Binding-site contacts:
Ligand atom C1 contacts residue ASN114 of chain 1.F at 1.4 Å.
Ligand atom C6 contacts residue ASN114 of chain 1.F at 4.3 Å.
Ligand atom C7 contacts residue ASN114 of chain 1.F at 3.4 Å.
Ligand atom C4 contacts residue ASN114 of chain 1.F at 4.1 Å.
Ligand atom C3 contacts residue ASN114 of chain 1.F at 3.8 Å.
Ligand atom O6 contacts residue ASN114 of chain 1.F at 4.3 Å.
Ligand atom N2 contacts residue ASN114 of chain 1.F at 2.9 Å (h-bond).
Ligand atom C2 contacts residue ASN114 of chain 1.F at 2.5 Å.
Ligand atom O7 contacts residue ASN114 of chain 1.F at 3.7 Å.
Ligand atom C5 contacts residue ASN114 of chain 1.F at 3.4 Å.
Ligand atom O5 contacts residue ASN114 of chain 1.F at 2.0 Å (h-bond).

Sequence of chain 1.F:
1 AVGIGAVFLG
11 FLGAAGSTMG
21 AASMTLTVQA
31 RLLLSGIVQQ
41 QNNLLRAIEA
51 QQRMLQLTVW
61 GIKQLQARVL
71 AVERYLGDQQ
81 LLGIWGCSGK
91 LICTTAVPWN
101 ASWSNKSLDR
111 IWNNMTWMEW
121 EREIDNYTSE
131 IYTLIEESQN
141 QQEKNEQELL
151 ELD

The small molecule below binds the protein below.
Small molecule (SMILES): CC(=O)N[C@H]1[C@H](O[C@H]2[C@H](O)[C@@H](NC(C)=O)CO[C@@H]2CO)O[C@H](CO)[C@@H](O)[C@@H]1O